Sequence of chain 1.A:
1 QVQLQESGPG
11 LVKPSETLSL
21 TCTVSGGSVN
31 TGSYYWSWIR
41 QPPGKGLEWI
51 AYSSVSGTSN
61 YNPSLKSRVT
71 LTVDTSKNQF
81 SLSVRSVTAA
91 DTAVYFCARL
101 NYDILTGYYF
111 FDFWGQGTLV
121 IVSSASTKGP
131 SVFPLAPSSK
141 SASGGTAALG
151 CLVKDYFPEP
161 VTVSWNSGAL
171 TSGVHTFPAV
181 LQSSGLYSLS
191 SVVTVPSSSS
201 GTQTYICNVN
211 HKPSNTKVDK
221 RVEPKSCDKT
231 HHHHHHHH

The small molecule below binds the protein below.
Small molecule (SMILES): O=S(=O)(O)C[C@H](O)CNC1CCCCC1

Binding-site contacts:
Ligand atom OAC contacts residue PRO63 of chain 1.A at 3.7 Å.
Ligand atom SAO contacts residue MET99 of chain 1.B at 4.2 Å.
Ligand atom OAB contacts residue MET99 of chain 1.B at 4.1 Å.
Ligand atom CAK contacts residue ASN62 of chain 1.A at 3.5 Å.
Ligand atom OAB contacts residue LEU47 of chain 1.A at 4.0 Å.
Ligand atom OAD contacts residue ASN62 of chain 1.A at 4.3 Å.
Ligand atom CAM contacts residue MET99 of chain 1.B at 3.8 Å (hydrophobic).
Ligand atom CAK contacts residue TRP49 of chain 1.A at 4.0 Å (hydrophobic).
Ligand atom SAO contacts residue GLU48 of chain 1.A at 4.4 Å.
Ligand atom OAC contacts residue TRP49 of chain 1.A at 4.0 Å.
Ligand atom SAO contacts residue VAL100 of chain 1.B at 4.4 Å.
Ligand atom OAA contacts residue MET99 of chain 1.B at 4.1 Å.
Ligand atom OAB contacts residue TRP49 of chain 1.A at 2.8 Å (h-bond).
Ligand atom OAD contacts residue TRP49 of chain 1.A at 4.3 Å.
Ligand atom SAO contacts residue TRP49 of chain 1.A at 3.9 Å.
Ligand atom OAB contacts residue VAL100 of chain 1.B at 4.3 Å.
Ligand atom OAB contacts residue PHE101 of chain 1.B at 3.4 Å.
Ligand atom OAA contacts residue VAL100 of chain 1.B at 3.4 Å.
Ligand atom OAA contacts residue PHE101 of chain 1.B at 3.0 Å (h-bond).
Ligand atom OAC contacts residue MET99 of chain 1.B at 4.1 Å.
Ligand atom CAJ contacts residue ASN62 of chain 1.A at 4.1 Å.
Ligand atom OAC contacts residue ASN62 of chain 1.A at 3.5 Å.
Ligand atom OAB contacts residue GLU48 of chain 1.A at 3.6 Å.
Ligand atom SAO contacts residue PHE101 of chain 1.B at 4.0 Å.
Ligand atom CAM contacts residue ASN62 of chain 1.A at 4.0 Å.
Ligand atom OAD contacts residue GLU48 of chain 1.A at 3.7 Å.
Ligand atom CAK contacts residue MET99 of chain 1.B at 3.3 Å (hydrophobic).

Sequence of chain 1.B:
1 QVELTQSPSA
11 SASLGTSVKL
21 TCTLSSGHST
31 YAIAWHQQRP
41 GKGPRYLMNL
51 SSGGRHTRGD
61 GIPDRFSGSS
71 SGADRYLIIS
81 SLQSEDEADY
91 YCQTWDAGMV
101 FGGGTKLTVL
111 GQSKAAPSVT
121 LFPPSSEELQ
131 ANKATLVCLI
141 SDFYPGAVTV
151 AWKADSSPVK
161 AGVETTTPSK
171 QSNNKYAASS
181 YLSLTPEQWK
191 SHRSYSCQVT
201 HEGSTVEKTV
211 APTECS